The protein below binds the small molecule below.
Small molecule (SMILES): CC(=O)N[C@@H]1[C@@H](O)[C@H](O)[C@@H](CO)O[C@H]1O

Sequence of chain 1.F:
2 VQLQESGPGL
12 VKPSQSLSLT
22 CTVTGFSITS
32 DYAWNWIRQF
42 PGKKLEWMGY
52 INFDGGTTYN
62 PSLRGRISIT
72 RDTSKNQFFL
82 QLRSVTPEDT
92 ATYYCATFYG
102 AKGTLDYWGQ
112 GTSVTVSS

Binding-site contacts:
Ligand atom O6 contacts residue GLY599 of chain 1.B at 4.4 Å.
Ligand atom O4 contacts residue THR598 of chain 1.B at 4.2 Å.
Ligand atom C4 contacts residue NAG1 of chain 1.J at 2.9 Å.
Ligand atom C5 contacts residue NAG1 of chain 1.J at 4.0 Å.
Ligand atom O5 contacts residue SER31 of chain 1.F at 4.0 Å.
Ligand atom O5 contacts residue ASN596 of chain 1.B at 3.2 Å (h-bond).
Ligand atom O6 contacts residue ASN596 of chain 1.B at 4.3 Å.
Ligand atom O4 contacts residue NAG1 of chain 1.J at 2.5 Å.
Ligand atom C5 contacts residue GLY599 of chain 1.B at 4.1 Å.
Ligand atom C8 contacts residue ASN596 of chain 1.B at 4.1 Å.
Ligand atom C6 contacts residue GLY599 of chain 1.B at 4.2 Å.
Ligand atom C2 contacts residue SER31 of chain 1.F at 4.4 Å.
Ligand atom C3 contacts residue NAG1 of chain 1.J at 3.3 Å.
Ligand atom C3 contacts residue THR598 of chain 1.B at 3.9 Å.
Ligand atom O7 contacts residue THR30 of chain 1.F at 4.0 Å.
Ligand atom C8 contacts residue PHE54 of chain 1.F at 3.2 Å (hydrophobic).
Ligand atom C1 contacts residue SER31 of chain 1.F at 3.6 Å.
Ligand atom C5 contacts residue ASN596 of chain 1.B at 3.5 Å.
Ligand atom C3 contacts residue ASN596 of chain 1.B at 3.9 Å.
Ligand atom C8 contacts residue ASP55 of chain 1.F at 4.2 Å.
Ligand atom O3 contacts residue NAG1 of chain 1.J at 2.4 Å (h-bond).
Ligand atom O4 contacts residue GLY599 of chain 1.B at 4.4 Å.
Ligand atom C7 contacts residue PHE54 of chain 1.F at 3.9 Å (hydrophobic).
Ligand atom C1 contacts residue ASN596 of chain 1.B at 2.7 Å.
Ligand atom C7 contacts residue ASN596 of chain 1.B at 3.9 Å.
Ligand atom C6 contacts residue NAG1 of chain 1.J at 3.9 Å.
Ligand atom C2 contacts residue ASN596 of chain 1.B at 3.4 Å.
Ligand atom C6 contacts residue ASN596 of chain 1.B at 4.5 Å.
Ligand atom N2 contacts residue THR598 of chain 1.B at 4.3 Å.
Ligand atom N2 contacts residue ASN596 of chain 1.B at 2.9 Å (h-bond).
Ligand atom N2 contacts residue PHE54 of chain 1.F at 4.1 Å.

Sequence of chain 1.B:
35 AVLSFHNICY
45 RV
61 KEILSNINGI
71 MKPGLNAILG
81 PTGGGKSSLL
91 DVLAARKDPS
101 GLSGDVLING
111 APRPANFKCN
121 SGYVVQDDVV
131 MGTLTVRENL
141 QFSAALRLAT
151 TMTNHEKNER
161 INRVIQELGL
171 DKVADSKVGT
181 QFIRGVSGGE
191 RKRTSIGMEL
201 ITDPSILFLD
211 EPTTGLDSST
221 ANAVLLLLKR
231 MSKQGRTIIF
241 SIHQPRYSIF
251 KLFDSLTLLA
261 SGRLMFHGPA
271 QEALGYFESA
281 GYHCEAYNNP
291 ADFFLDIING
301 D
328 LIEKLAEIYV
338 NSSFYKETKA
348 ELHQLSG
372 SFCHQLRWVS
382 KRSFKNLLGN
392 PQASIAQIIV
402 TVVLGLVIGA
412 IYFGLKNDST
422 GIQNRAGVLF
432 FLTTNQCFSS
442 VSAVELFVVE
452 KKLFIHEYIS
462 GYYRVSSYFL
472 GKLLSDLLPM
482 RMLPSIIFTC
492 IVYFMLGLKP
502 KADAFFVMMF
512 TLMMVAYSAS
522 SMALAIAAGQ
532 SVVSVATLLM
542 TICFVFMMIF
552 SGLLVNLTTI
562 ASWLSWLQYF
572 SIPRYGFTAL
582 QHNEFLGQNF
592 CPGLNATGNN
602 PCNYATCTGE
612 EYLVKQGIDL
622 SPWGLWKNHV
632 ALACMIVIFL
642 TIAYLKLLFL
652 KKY